Binding-site contacts:
Ligand atom O5 contacts residue ASP255 of chain 1.A at 2.6 Å (salt-bridge).
Ligand atom O11 contacts residue SER213 of chain 1.A at 2.9 Å (h-bond).
Ligand atom O1 contacts residue GLY211 of chain 1.A at 3.2 Å.
Ligand atom O2 contacts residue ASN253 of chain 1.A at 3.4 Å.
Ligand atom O2 contacts residue ZN1 of chain 1.E at 2.5 Å.
Ligand atom O62 contacts residue ARG280 of chain 1.B at 3.1 Å (salt-bridge).
Ligand atom O13 contacts residue GLY181 of chain 1.A at 2.8 Å (h-bond).
Ligand atom O3 contacts residue ZN1 of chain 1.E at 2.9 Å.
Ligand atom P1 contacts residue THR256 of chain 1.A at 3.6 Å.
Ligand atom O62 contacts residue ARG259 of chain 1.A at 2.9 Å (salt-bridge).
Ligand atom O2 contacts residue GLY211 of chain 1.A at 2.9 Å (h-bond).
Ligand atom C2 contacts residue ASN253 of chain 1.A at 3.7 Å.
Ligand atom P6 contacts residue ARG259 of chain 1.A at 3.7 Å.
Ligand atom P1 contacts residue SER213 of chain 1.A at 3.6 Å.
Ligand atom O3 contacts residue GLN47 of chain 1.A at 3.6 Å (h-bond).
Ligand atom O11 contacts residue LYS184 of chain 1.A at 2.5 Å (salt-bridge).
Ligand atom O11 contacts residue ALA212 of chain 1.A at 3.1 Å (h-bond).
Ligand atom C4 contacts residue ZN1 of chain 1.E at 3.4 Å.
Ligand atom O12 contacts residue SER213 of chain 1.A at 2.7 Å (h-bond).
Ligand atom O3 contacts residue ASN253 of chain 1.A at 2.9 Å (h-bond).
Ligand atom C5 contacts residue ASP255 of chain 1.A at 3.6 Å.
Ligand atom C3 contacts residue ZN1 of chain 1.E at 3.3 Å.
Ligand atom O6 contacts residue ARG259 of chain 1.A at 3.5 Å (salt-bridge).
Ligand atom C3 contacts residue ASP82 of chain 1.A at 3.1 Å.
Ligand atom O13 contacts residue THR256 of chain 1.A at 2.8 Å (h-bond).
Ligand atom O12 contacts residue ASP255 of chain 1.A at 2.7 Å (salt-bridge).
Ligand atom O3 contacts residue ASP82 of chain 1.A at 2.6 Å (salt-bridge).
Ligand atom C4 contacts residue ASP82 of chain 1.A at 3.3 Å.
Ligand atom C2 contacts residue ZN1 of chain 1.E at 3.2 Å.
Ligand atom C5 contacts residue ASP82 of chain 1.A at 3.3 Å.
Ligand atom P1 contacts residue LYS184 of chain 1.A at 3.7 Å.
Ligand atom O61 contacts residue SER49 of chain 1.A at 3.7 Å.
Ligand atom O4 contacts residue GLN180 of chain 1.A at 3.3 Å.
Ligand atom P6 contacts residue SER49 of chain 1.A at 3.6 Å.
Ligand atom O12 contacts residue THR256 of chain 1.A at 2.9 Å (h-bond).
Ligand atom O63 contacts residue SER49 of chain 1.A at 2.5 Å (h-bond).
Ligand atom O11 contacts residue GLY211 of chain 1.A at 3.0 Å.
Ligand atom O4 contacts residue ZN1 of chain 1.E at 3.4 Å.
Ligand atom O63 contacts residue ARG280 of chain 1.B at 2.8 Å (salt-bridge).
Ligand atom O6 contacts residue ASP255 of chain 1.A at 3.5 Å (salt-bridge).

The protein below binds the small molecule below.
Small molecule (SMILES): O=C(COP(=O)(O)O)[C@@H](O)[C@@H](O)[C@H](O)COP(=O)(O)O

Sequence of chain 1.A:
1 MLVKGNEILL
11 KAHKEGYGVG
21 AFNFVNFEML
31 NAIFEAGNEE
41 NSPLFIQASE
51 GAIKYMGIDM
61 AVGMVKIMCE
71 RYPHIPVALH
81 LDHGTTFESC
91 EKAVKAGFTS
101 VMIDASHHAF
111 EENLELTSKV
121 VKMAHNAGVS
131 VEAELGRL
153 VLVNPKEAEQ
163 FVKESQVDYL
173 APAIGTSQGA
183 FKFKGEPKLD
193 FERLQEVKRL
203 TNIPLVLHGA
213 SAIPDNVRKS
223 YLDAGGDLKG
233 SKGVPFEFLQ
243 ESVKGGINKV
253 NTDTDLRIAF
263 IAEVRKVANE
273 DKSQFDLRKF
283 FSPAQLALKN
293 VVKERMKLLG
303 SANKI

Sequence of chain 1.B:
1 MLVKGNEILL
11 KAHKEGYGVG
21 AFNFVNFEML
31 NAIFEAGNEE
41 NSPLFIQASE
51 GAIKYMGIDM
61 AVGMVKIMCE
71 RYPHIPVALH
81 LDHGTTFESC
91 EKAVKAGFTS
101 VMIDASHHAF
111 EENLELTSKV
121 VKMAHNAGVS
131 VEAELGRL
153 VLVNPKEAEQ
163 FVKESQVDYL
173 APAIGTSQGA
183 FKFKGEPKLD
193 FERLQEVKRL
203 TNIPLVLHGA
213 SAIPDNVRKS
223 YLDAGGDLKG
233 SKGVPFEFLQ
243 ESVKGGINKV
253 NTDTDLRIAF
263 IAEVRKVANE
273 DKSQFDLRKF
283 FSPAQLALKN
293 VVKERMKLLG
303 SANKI